This protein binds this small molecule.
Small molecule (SMILES): CC(=O)N[C@H]1[C@H](O[C@H]2[C@H](O)[C@@H](NC(C)=O)CO[C@@H]2CO)O[C@H](CO)[C@@H](O[C@@H]2O[C@H](CO)[C@@H](O)[C@H](O)[C@@H]2O)[C@@H]1O

Binding-site contacts:
Ligand atom C5 contacts residue ASN331 of chain 1.C at 3.7 Å.
Ligand atom C1 contacts residue SER356 of chain 1.C at 3.6 Å.
Ligand atom C2 contacts residue SER356 of chain 1.C at 3.7 Å.
Ligand atom O5 contacts residue SER356 of chain 1.C at 4.2 Å.
Ligand atom C1 contacts residue NAG2 of chain 1.I at 4.2 Å.
Ligand atom C6 contacts residue NAG2 of chain 1.I at 4.1 Å.
Ligand atom O6 contacts residue NAG1 of chain 1.I at 3.6 Å.
Ligand atom C3 contacts residue ASN331 of chain 1.C at 3.8 Å.
Ligand atom O3 contacts residue NAG1 of chain 1.I at 3.6 Å (h-bond).
Ligand atom C4 contacts residue ASN331 of chain 1.C at 4.3 Å.
Ligand atom N2 contacts residue NAG2 of chain 1.I at 4.0 Å.
Ligand atom C2 contacts residue ASN331 of chain 1.C at 2.5 Å.
Ligand atom C7 contacts residue NAG1 of chain 1.I at 3.4 Å.
Ligand atom O7 contacts residue ASN331 of chain 1.C at 4.0 Å.
Ligand atom O7 contacts residue SER356 of chain 1.C at 3.3 Å (h-bond).
Ligand atom C8 contacts residue NAG1 of chain 1.I at 4.2 Å.
Ligand atom C4 contacts residue NAG2 of chain 1.I at 4.4 Å.
Ligand atom C7 contacts residue ASN354 of chain 1.C at 4.0 Å.
Ligand atom C7 contacts residue ASN331 of chain 1.C at 3.6 Å.
Ligand atom C3 contacts residue NAG2 of chain 1.I at 4.2 Å.
Ligand atom O7 contacts residue ASN354 of chain 1.C at 3.2 Å (h-bond).
Ligand atom C2 contacts residue NAG1 of chain 1.I at 4.3 Å.
Ligand atom C4 contacts residue NAG1 of chain 1.I at 4.0 Å.
Ligand atom N2 contacts residue SER356 of chain 1.C at 3.8 Å.
Ligand atom C7 contacts residue SER356 of chain 1.C at 3.6 Å.
Ligand atom O5 contacts residue NAG1 of chain 1.I at 4.4 Å.
Ligand atom N2 contacts residue NAG1 of chain 1.I at 4.2 Å.
Ligand atom C5 contacts residue NAG2 of chain 1.I at 3.8 Å.
Ligand atom C1 contacts residue ASN331 of chain 1.C at 1.4 Å.
Ligand atom C8 contacts residue ASN354 of chain 1.C at 4.4 Å.
Ligand atom O5 contacts residue ASN331 of chain 1.C at 2.4 Å (h-bond).
Ligand atom O6 contacts residue NAG2 of chain 1.I at 2.8 Å (h-bond).
Ligand atom C8 contacts residue NAG2 of chain 1.I at 3.8 Å.
Ligand atom C1 contacts residue NAG1 of chain 1.I at 4.3 Å.
Ligand atom O7 contacts residue NAG1 of chain 1.I at 2.6 Å (h-bond).
Ligand atom N2 contacts residue ASN331 of chain 1.C at 2.8 Å (h-bond).
Ligand atom C8 contacts residue THR340 of chain 1.C at 4.3 Å.
Ligand atom O4 contacts residue NAG2 of chain 1.I at 4.0 Å.
Ligand atom N2 contacts residue SER332 of chain 1.C at 4.3 Å.
Ligand atom O5 contacts residue NAG2 of chain 1.I at 4.4 Å.

Sequence of chain 1.C:
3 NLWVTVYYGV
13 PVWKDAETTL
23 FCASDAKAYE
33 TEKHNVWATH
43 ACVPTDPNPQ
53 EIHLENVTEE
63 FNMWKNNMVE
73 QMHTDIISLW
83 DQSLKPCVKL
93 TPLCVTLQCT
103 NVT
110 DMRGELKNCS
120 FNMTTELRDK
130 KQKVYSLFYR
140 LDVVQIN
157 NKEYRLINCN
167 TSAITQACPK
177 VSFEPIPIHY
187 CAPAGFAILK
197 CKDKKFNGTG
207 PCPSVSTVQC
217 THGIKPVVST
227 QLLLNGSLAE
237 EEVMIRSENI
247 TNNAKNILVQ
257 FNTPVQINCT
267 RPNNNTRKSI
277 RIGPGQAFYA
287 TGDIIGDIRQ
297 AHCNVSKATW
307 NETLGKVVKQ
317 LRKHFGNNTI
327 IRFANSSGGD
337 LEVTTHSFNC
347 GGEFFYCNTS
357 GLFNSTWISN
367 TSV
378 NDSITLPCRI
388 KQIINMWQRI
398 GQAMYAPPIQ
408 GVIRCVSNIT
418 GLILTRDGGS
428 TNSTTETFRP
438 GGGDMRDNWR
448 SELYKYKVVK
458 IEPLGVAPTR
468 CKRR